Sequence of chain 1.A:
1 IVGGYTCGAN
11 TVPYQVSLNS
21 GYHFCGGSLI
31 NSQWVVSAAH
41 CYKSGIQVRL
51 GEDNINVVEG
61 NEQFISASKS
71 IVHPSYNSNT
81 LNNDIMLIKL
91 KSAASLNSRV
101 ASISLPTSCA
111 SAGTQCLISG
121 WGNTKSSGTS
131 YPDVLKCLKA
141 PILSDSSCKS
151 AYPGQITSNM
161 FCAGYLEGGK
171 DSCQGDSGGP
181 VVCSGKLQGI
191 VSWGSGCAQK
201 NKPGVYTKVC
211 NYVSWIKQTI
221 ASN

Binding-site contacts:
Ligand atom N1 contacts residue GLY196 of chain 1.A at 2.8 Å (h-bond).
Ligand atom C3 contacts residue SER192 of chain 1.A at 4.2 Å.
Ligand atom C0 contacts residue GLY196 of chain 1.A at 3.9 Å.
Ligand atom C5 contacts residue TRP193 of chain 1.A at 4.0 Å (hydrophobic).
Ligand atom C0 contacts residue GLY194 of chain 1.A at 4.0 Å.
Ligand atom C0 contacts residue SER172 of chain 1.A at 3.4 Å.
Ligand atom C0 contacts residue TRP193 of chain 1.A at 4.0 Å (hydrophobic).
Ligand atom N2 contacts residue ASP171 of chain 1.A at 2.9 Å (salt-bridge).
Ligand atom N2 contacts residue TRP193 of chain 1.A at 3.9 Å.
Ligand atom C4 contacts residue GLY194 of chain 1.A at 4.1 Å.
Ligand atom S2 contacts residue VAL191 of chain 1.A at 3.7 Å.
Ligand atom C1 contacts residue GLY196 of chain 1.A at 4.2 Å.
Ligand atom N1 contacts residue ASP171 of chain 1.A at 2.9 Å (salt-bridge).
Ligand atom C3 contacts residue GLN174 of chain 1.A at 4.2 Å.
Ligand atom N6 contacts residue SER177 of chain 1.A at 3.1 Å (h-bond).
Ligand atom N1 contacts residue SER172 of chain 1.A at 3.5 Å (h-bond).
Ligand atom S2 contacts residue CYS173 of chain 1.A at 4.1 Å.
Ligand atom N1 contacts residue GLY194 of chain 1.A at 4.0 Å.
Ligand atom N6 contacts residue SER192 of chain 1.A at 3.7 Å.
Ligand atom C1 contacts residue SER172 of chain 1.A at 4.0 Å.
Ligand atom C8 contacts residue GLN174 of chain 1.A at 3.7 Å.
Ligand atom C0 contacts residue GLY204 of chain 1.A at 4.2 Å.
Ligand atom N1 contacts residue CYS197 of chain 1.A at 3.8 Å.
Ligand atom C5 contacts residue GLY194 of chain 1.A at 3.8 Å.
Ligand atom C7 contacts residue HIS40 of chain 1.A at 4.2 Å.
Ligand atom C9 contacts residue GLN174 of chain 1.A at 3.7 Å.
Ligand atom C4 contacts residue GLN174 of chain 1.A at 4.1 Å.
Ligand atom C1 contacts residue GLY194 of chain 1.A at 3.9 Å.
Ligand atom C0 contacts residue ASP171 of chain 1.A at 3.6 Å.
Ligand atom N2 contacts residue GLY204 of chain 1.A at 3.4 Å.
Ligand atom S2 contacts residue TRP193 of chain 1.A at 3.9 Å.
Ligand atom C1 contacts residue CYS173 of chain 1.A at 4.0 Å (hydrophobic).
Ligand atom S2 contacts residue SER172 of chain 1.A at 3.8 Å.
Ligand atom C1 contacts residue TRP193 of chain 1.A at 3.9 Å (hydrophobic).
Ligand atom C7 contacts residue SER177 of chain 1.A at 3.2 Å.
Ligand atom N2 contacts residue SER172 of chain 1.A at 2.9 Å (h-bond).
Ligand atom C3 contacts residue TRP193 of chain 1.A at 4.0 Å (hydrophobic).
Ligand atom C7 contacts residue SER192 of chain 1.A at 4.1 Å.
Ligand atom C3 contacts residue CYS173 of chain 1.A at 4.1 Å (hydrophobic).
Ligand atom C5 contacts residue GLY196 of chain 1.A at 3.8 Å.

The small molecule below binds the protein below.
Small molecule (SMILES): NC(=[NH2+])c1cc2cccnc2s1